A protein and the small-molecule ligand that binds it are described below.
Small molecule (SMILES): Cc1cc(CCCCCOc2ccc(C3=NCCO3)cc2)on1

Sequence of chain 45.A:
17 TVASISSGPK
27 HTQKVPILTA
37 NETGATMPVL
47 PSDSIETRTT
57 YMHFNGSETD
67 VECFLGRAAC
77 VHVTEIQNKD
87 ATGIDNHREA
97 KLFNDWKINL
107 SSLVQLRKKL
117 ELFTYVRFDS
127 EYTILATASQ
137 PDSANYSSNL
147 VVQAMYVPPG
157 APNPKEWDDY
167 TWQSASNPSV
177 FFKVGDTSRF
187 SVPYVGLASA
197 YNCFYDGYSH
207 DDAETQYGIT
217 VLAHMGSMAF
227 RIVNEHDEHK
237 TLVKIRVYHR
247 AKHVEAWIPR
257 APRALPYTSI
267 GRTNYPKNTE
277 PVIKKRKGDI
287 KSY

Sequence of chain 45.C:
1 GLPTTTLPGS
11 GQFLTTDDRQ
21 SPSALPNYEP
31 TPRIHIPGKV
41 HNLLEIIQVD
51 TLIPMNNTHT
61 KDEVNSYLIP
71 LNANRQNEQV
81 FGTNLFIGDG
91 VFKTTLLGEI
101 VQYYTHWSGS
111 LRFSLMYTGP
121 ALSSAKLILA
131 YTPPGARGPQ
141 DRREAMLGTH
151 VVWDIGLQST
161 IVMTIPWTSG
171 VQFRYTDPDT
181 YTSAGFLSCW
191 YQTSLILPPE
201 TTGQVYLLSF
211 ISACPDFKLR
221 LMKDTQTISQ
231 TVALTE

Binding-site contacts:
Ligand atom N3A contacts residue PHE186 of chain 45.A at 4.0 Å.
Ligand atom N2 contacts residue MET221 of chain 45.A at 3.4 Å (h-bond).
Ligand atom C4B contacts residue TYR152 of chain 45.A at 3.8 Å (hydrophobic).
Ligand atom O1 contacts residue MET221 of chain 45.A at 2.5 Å (h-bond).
Ligand atom C1C contacts residue LEU106 of chain 45.A at 4.0 Å (hydrophobic).
Ligand atom C5A contacts residue PHE186 of chain 45.A at 3.5 Å (hydrophobic).
Ligand atom C5A contacts residue VAL176 of chain 45.A at 3.6 Å (hydrophobic).
Ligand atom C2A contacts residue PHE186 of chain 45.A at 3.3 Å (hydrophobic).
Ligand atom C4 contacts residue LEU106 of chain 45.A at 3.5 Å (hydrophobic).
Ligand atom C3B contacts residue TYR152 of chain 45.A at 3.7 Å (hydrophobic).
Ligand atom C5B contacts residue PHE186 of chain 45.A at 3.9 Å (hydrophobic).
Ligand atom C1B contacts residue ILE104 of chain 45.A at 4.0 Å (hydrophobic).
Ligand atom O1A contacts residue PHE186 of chain 45.A at 3.0 Å.
Ligand atom C6B contacts residue TYR128 of chain 45.A at 3.3 Å (hydrophobic).
Ligand atom C4A contacts residue PRO174 of chain 45.A at 3.1 Å (hydrophobic).
Ligand atom C1B contacts residue VAL188 of chain 45.A at 3.8 Å (hydrophobic).
Ligand atom C1B contacts residue TYR128 of chain 45.A at 3.6 Å (hydrophobic).
Ligand atom C5B contacts residue TYR128 of chain 45.A at 4.0 Å (hydrophobic).
Ligand atom C5C contacts residue VAL191 of chain 45.A at 3.8 Å (hydrophobic).
Ligand atom N3A contacts residue TYR152 of chain 45.A at 3.5 Å.
Ligand atom C5B contacts residue MET224 of chain 45.A at 3.8 Å (hydrophobic).
Ligand atom C5C contacts residue VAL188 of chain 45.A at 4.1 Å (hydrophobic).
Ligand atom C2C contacts residue MET221 of chain 45.A at 4.0 Å (hydrophobic).
Ligand atom C4C contacts residue VAL188 of chain 45.A at 3.7 Å (hydrophobic).
Ligand atom C5A contacts residue ALA150 of chain 45.A at 4.0 Å (hydrophobic).
Ligand atom C2A contacts residue TYR152 of chain 45.A at 3.6 Å (hydrophobic).
Ligand atom C1C contacts residue MET221 of chain 45.A at 4.0 Å (hydrophobic).
Ligand atom C2B contacts residue VAL188 of chain 45.A at 3.5 Å (hydrophobic).
Ligand atom N3A contacts residue PRO174 of chain 45.A at 3.7 Å.
Ligand atom N3A contacts residue ALA24 of chain 45.C at 3.8 Å.
Ligand atom C4C contacts residue VAL191 of chain 45.A at 3.0 Å (hydrophobic).
Ligand atom O1B contacts residue ILE104 of chain 45.A at 3.9 Å.
Ligand atom O1B contacts residue TYR128 of chain 45.A at 3.4 Å (h-bond).
Ligand atom C3C contacts residue TYR128 of chain 45.A at 3.4 Å (hydrophobic).
Ligand atom C1C contacts residue TYR128 of chain 45.A at 3.9 Å (hydrophobic).
Ligand atom C5 contacts residue MET221 of chain 45.A at 3.6 Å (hydrophobic).
Ligand atom C4B contacts residue PHE186 of chain 45.A at 3.6 Å (hydrophobic).
Ligand atom C6B contacts residue ILE104 of chain 45.A at 3.6 Å (hydrophobic).
Ligand atom C3B contacts residue VAL188 of chain 45.A at 3.8 Å (hydrophobic).
Ligand atom C2C contacts residue TYR197 of chain 45.A at 3.7 Å (hydrophobic).